Binding-site contacts:
Ligand atom C6 contacts residue ALA232 of chain 1.G at 3.8 Å (hydrophobic).
Ligand atom O5 contacts residue LEU264 of chain 1.G at 3.6 Å.
Ligand atom O5 contacts residue ASN348 of chain 1.G at 2.3 Å (h-bond).
Ligand atom C5 contacts residue GLU265 of chain 1.G at 3.7 Å.
Ligand atom C3 contacts residue LEU264 of chain 1.G at 3.6 Å (hydrophobic).
Ligand atom C3 contacts residue THR238 of chain 1.G at 3.9 Å.
Ligand atom O7 contacts residue ASP349 of chain 1.G at 3.3 Å (salt-bridge).
Ligand atom N2 contacts residue ASN348 of chain 1.G at 3.0 Å (h-bond).
Ligand atom O5 contacts residue GLN225 of chain 1.G at 3.9 Å.
Ligand atom C5 contacts residue ASN348 of chain 1.G at 3.6 Å.
Ligand atom O3 contacts residue LEU264 of chain 1.G at 3.9 Å.
Ligand atom C6 contacts residue ARG356 of chain 1.G at 4.0 Å.
Ligand atom N2 contacts residue LEU264 of chain 1.G at 2.9 Å (h-bond).
Ligand atom C2 contacts residue ASP349 of chain 1.G at 3.9 Å.
Ligand atom C4 contacts residue THR238 of chain 1.G at 3.4 Å.
Ligand atom C7 contacts residue ASN348 of chain 1.G at 3.4 Å.
Ligand atom C7 contacts residue LEU264 of chain 1.G at 3.7 Å (hydrophobic).
Ligand atom C3 contacts residue ASN348 of chain 1.G at 3.8 Å.
Ligand atom O3 contacts residue GLN225 of chain 1.G at 3.7 Å.
Ligand atom C8 contacts residue LEU264 of chain 1.G at 3.6 Å (hydrophobic).
Ligand atom O4 contacts residue ALA232 of chain 1.G at 3.6 Å.
Ligand atom O6 contacts residue SER229 of chain 1.G at 3.5 Å.
Ligand atom C7 contacts residue ASN226 of chain 1.G at 3.9 Å.
Ligand atom C5 contacts residue GLN225 of chain 1.G at 3.9 Å.
Ligand atom O4 contacts residue THR238 of chain 1.G at 2.6 Å (h-bond).
Ligand atom C2 contacts residue LEU264 of chain 1.G at 3.8 Å (hydrophobic).
Ligand atom O7 contacts residue ASN226 of chain 1.G at 3.5 Å (h-bond).
Ligand atom O3 contacts residue THR238 of chain 1.G at 3.3 Å (h-bond).
Ligand atom O7 contacts residue ASN348 of chain 1.G at 3.3 Å (h-bond).
Ligand atom C1 contacts residue ASP349 of chain 1.G at 3.9 Å.
Ligand atom C6 contacts residue SER229 of chain 1.G at 3.8 Å.
Ligand atom C6 contacts residue ARG228 of chain 1.G at 3.4 Å.
Ligand atom C1 contacts residue ASN348 of chain 1.G at 1.4 Å.
Ligand atom C2 contacts residue ASN348 of chain 1.G at 2.5 Å.
Ligand atom O6 contacts residue SER229 of chain 1.G at 3.5 Å.
Ligand atom O5 contacts residue ARG356 of chain 1.G at 3.5 Å (salt-bridge).
Ligand atom O5 contacts residue ASP349 of chain 1.G at 3.9 Å.
Ligand atom O4 contacts residue LEU264 of chain 1.G at 3.7 Å.
Ligand atom C8 contacts residue GLU265 of chain 1.G at 3.7 Å.
Ligand atom C1 contacts residue GLN225 of chain 1.G at 3.6 Å.

The protein below binds the small molecule below.
Small molecule (SMILES): CC(=O)N[C@H]1[C@H](O[C@H]2[C@H](O)[C@@H](NC(C)=O)CO[C@@H]2CO)O[C@H](CO)[C@@H](O[C@@H]2O[C@H](CO)[C@@H](O)[C@H](O[C@H]3O[C@H](CO)[C@@H](O)[C@H](O)[C@@H]3O[C@H]3O[C@H](CO)[C@@H](O)[C@H](O)[C@@H]3O)[C@@H]2O)[C@@H]1O

Sequence of chain 1.G:
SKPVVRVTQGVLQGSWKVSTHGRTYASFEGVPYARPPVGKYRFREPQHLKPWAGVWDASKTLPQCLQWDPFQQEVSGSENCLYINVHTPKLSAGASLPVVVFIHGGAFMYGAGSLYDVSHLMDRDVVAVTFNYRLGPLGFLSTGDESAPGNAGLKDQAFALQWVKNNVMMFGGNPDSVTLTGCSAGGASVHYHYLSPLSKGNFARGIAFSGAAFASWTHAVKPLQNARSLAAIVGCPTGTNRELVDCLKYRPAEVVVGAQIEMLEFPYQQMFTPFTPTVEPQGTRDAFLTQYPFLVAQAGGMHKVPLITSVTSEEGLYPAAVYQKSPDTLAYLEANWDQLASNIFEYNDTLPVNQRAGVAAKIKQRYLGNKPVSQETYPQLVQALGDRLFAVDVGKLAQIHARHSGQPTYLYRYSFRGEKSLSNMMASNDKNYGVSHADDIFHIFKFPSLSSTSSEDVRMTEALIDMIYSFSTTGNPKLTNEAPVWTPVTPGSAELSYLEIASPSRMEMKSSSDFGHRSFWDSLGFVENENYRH